A protein and the small-molecule ligand that binds it are described below.
Small molecule (SMILES): CC(=O)N[C@H]1[C@H](O[C@H]2[C@H](O)[C@@H](NC(C)=O)CO[C@@H]2CO)O[C@H](CO)[C@@H](O)[C@@H]1O

Sequence of chain 1.A:
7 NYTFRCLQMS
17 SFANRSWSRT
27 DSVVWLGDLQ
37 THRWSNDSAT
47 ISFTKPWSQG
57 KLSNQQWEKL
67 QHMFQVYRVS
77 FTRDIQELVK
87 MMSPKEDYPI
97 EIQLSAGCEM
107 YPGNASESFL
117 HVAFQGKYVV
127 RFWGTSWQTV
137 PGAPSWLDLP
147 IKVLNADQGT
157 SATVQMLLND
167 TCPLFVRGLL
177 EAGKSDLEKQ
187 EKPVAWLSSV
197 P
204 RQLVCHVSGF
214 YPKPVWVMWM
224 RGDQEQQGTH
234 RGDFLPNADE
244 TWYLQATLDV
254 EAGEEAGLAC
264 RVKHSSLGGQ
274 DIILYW

Binding-site contacts:
Ligand atom C3 contacts residue GLN161 of chain 1.A at 3.9 Å.
Ligand atom O3 contacts residue THR131 of chain 1.A at 4.0 Å.
Ligand atom C8 contacts residue ASN165 of chain 1.A at 4.5 Å.
Ligand atom C7 contacts residue GLN161 of chain 1.A at 3.8 Å.
Ligand atom O5 contacts residue GLY130 of chain 1.A at 4.4 Å.
Ligand atom C5 contacts residue ASN165 of chain 1.A at 3.6 Å.
Ligand atom C3 contacts residue ASN165 of chain 1.A at 3.7 Å.
Ligand atom O4 contacts residue GLY130 of chain 1.A at 3.9 Å.
Ligand atom O4 contacts residue THR131 of chain 1.A at 4.1 Å.
Ligand atom C7 contacts residue GLY130 of chain 1.A at 4.0 Å.
Ligand atom O5 contacts residue THR131 of chain 1.A at 3.7 Å.
Ligand atom O6 contacts residue GLY130 of chain 1.A at 4.4 Å.
Ligand atom C4 contacts residue ASN165 of chain 1.A at 4.2 Å.
Ligand atom C1 contacts residue GLN161 of chain 1.A at 4.5 Å.
Ligand atom O5 contacts residue ASN165 of chain 1.A at 2.3 Å (h-bond).
Ligand atom C6 contacts residue ASN165 of chain 1.A at 4.3 Å.
Ligand atom C1 contacts residue GLY130 of chain 1.A at 4.3 Å.
Ligand atom O7 contacts residue GLY130 of chain 1.A at 3.0 Å.
Ligand atom C7 contacts residue ASN165 of chain 1.A at 3.1 Å.
Ligand atom C1 contacts residue ASN165 of chain 1.A at 1.4 Å.
Ligand atom C2 contacts residue ASN165 of chain 1.A at 2.4 Å.
Ligand atom C6 contacts residue GLY130 of chain 1.A at 4.0 Å.
Ligand atom N2 contacts residue GLN161 of chain 1.A at 3.2 Å (h-bond).
Ligand atom O6 contacts residue THR131 of chain 1.A at 3.9 Å.
Ligand atom C3 contacts residue GLY130 of chain 1.A at 4.0 Å.
Ligand atom C3 contacts residue THR131 of chain 1.A at 4.0 Å.
Ligand atom C4 contacts residue GLY130 of chain 1.A at 4.1 Å.
Ligand atom C5 contacts residue GLY130 of chain 1.A at 3.5 Å.
Ligand atom O3 contacts residue GLN161 of chain 1.A at 4.1 Å.
Ligand atom C8 contacts residue GLN161 of chain 1.A at 3.7 Å.
Ligand atom N2 contacts residue ASN165 of chain 1.A at 2.9 Å (h-bond).
Ligand atom O7 contacts residue ASN165 of chain 1.A at 2.7 Å (h-bond).
Ligand atom C2 contacts residue GLN161 of chain 1.A at 4.0 Å.
Ligand atom C1 contacts residue THR131 of chain 1.A at 4.4 Å.